A protein and the small-molecule ligand that binds it are described below.
Small molecule (SMILES): CC(=O)N[C@H]1[C@H](O[C@H]2[C@H](O)[C@@H](NC(C)=O)CO[C@@H]2CO[C@@H]2O[C@@H](C)[C@@H](O)[C@@H](O)[C@@H]2O)O[C@H](CO)[C@@H](O[C@@H]2O[C@H](CO[C@H]3O[C@H](CO)[C@@H](O)[C@H](O)[C@@H]3O)[C@@H](O)[C@H](O[C@H]3O[C@H](CO)[C@@H](O)[C@H](O)[C@@H]3O)[C@@H]2O)[C@@H]1O

Sequence of chain 1.F:
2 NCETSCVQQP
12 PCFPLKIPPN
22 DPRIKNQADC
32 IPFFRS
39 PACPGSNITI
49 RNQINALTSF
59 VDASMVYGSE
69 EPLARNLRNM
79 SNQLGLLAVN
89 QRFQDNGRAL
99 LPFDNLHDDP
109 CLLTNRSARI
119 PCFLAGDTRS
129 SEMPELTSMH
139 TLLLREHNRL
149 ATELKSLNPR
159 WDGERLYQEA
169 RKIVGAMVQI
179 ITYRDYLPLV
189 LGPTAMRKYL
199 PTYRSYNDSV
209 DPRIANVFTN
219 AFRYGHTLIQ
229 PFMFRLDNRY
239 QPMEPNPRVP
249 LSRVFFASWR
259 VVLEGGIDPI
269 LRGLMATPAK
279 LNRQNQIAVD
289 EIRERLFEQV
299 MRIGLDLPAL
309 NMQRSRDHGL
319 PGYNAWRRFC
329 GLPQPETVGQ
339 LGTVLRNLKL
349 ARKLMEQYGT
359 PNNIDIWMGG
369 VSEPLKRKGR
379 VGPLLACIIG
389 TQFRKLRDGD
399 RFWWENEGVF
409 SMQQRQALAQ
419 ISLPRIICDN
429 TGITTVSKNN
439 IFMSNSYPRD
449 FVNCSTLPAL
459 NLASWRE

Binding-site contacts:
Ligand atom C6 contacts residue VAL208 of chain 1.F at 4.1 Å (hydrophobic).
Ligand atom C6 contacts residue ASP396 of chain 1.F at 4.3 Å.
Ligand atom O7 contacts residue SER207 of chain 1.F at 4.5 Å.
Ligand atom C5 contacts residue SER207 of chain 1.F at 4.0 Å.
Ligand atom C7 contacts residue SER207 of chain 1.F at 4.4 Å.
Ligand atom O7 contacts residue ASN205 of chain 1.F at 3.5 Å (h-bond).
Ligand atom C8 contacts residue SER207 of chain 1.F at 3.4 Å.
Ligand atom O3 contacts residue ARG392 of chain 1.F at 4.1 Å.
Ligand atom C1 contacts residue VAL208 of chain 1.F at 4.2 Å (hydrophobic).
Ligand atom C4 contacts residue ARG392 of chain 1.F at 3.7 Å.
Ligand atom C6 contacts residue ARG392 of chain 1.F at 4.0 Å.
Ligand atom C2 contacts residue ASN205 of chain 1.F at 2.5 Å.
Ligand atom C3 contacts residue ARG392 of chain 1.F at 4.5 Å.
Ligand atom C1 contacts residue ASN205 of chain 1.F at 1.4 Å.
Ligand atom C5 contacts residue VAL208 of chain 1.F at 4.3 Å (hydrophobic).
Ligand atom N2 contacts residue ASN205 of chain 1.F at 2.9 Å (h-bond).
Ligand atom C6 contacts residue VAL208 of chain 1.F at 3.7 Å (hydrophobic).
Ligand atom C3 contacts residue ASN205 of chain 1.F at 3.7 Å.
Ligand atom C1 contacts residue SER207 of chain 1.F at 4.3 Å.
Ligand atom C7 contacts residue ASN205 of chain 1.F at 3.4 Å.
Ligand atom O5 contacts residue VAL208 of chain 1.F at 3.4 Å.
Ligand atom C4 contacts residue ASN205 of chain 1.F at 4.2 Å.
Ligand atom O5 contacts residue ASN205 of chain 1.F at 2.3 Å (h-bond).
Ligand atom O5 contacts residue SER207 of chain 1.F at 4.4 Å.
Ligand atom O4 contacts residue ARG392 of chain 1.F at 3.6 Å.
Ligand atom C5 contacts residue VAL208 of chain 1.F at 4.0 Å (hydrophobic).
Ligand atom C6 contacts residue SER207 of chain 1.F at 3.9 Å.
Ligand atom O5 contacts residue VAL208 of chain 1.F at 4.3 Å.
Ligand atom C5 contacts residue ASN205 of chain 1.F at 3.6 Å.